A protein and the small-molecule ligand that binds it are described below.
Small molecule (SMILES): CC(=O)N[C@H]1[C@H](O[C@H]2[C@H](O)[C@@H](NC(C)=O)CO[C@@H]2CO)O[C@H](CO)[C@@H](O[C@@H]2O[C@H](CO)[C@@H](O)[C@H](O)[C@@H]2O)[C@@H]1O

Sequence of chain 1.L:
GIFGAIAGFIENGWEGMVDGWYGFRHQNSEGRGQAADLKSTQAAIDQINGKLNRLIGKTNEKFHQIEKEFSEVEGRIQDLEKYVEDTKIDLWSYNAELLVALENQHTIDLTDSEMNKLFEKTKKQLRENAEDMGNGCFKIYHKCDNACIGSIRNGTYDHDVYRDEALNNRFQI

Binding-site contacts:
Ligand atom C4 contacts residue ASN279 of chain 1.K at 4.3 Å.
Ligand atom O7 contacts residue VAL291 of chain 1.K at 4.0 Å.
Ligand atom C7 contacts residue ASN290 of chain 1.K at 4.3 Å.
Ligand atom C5 contacts residue ASN292 of chain 1.K at 3.9 Å.
Ligand atom N2 contacts residue ASN279 of chain 1.K at 2.9 Å (h-bond).
Ligand atom C1 contacts residue ASN279 of chain 1.K at 1.4 Å.
Ligand atom O5 contacts residue ASN292 of chain 1.K at 4.0 Å.
Ligand atom C7 contacts residue VAL291 of chain 1.K at 3.1 Å (hydrophobic).
Ligand atom C8 contacts residue ASN290 of chain 1.K at 3.3 Å.
Ligand atom C1 contacts residue ASN292 of chain 1.K at 3.7 Å.
Ligand atom C3 contacts residue ASN279 of chain 1.K at 3.8 Å.
Ligand atom C5 contacts residue ASN279 of chain 1.K at 3.7 Å.
Ligand atom O7 contacts residue ASN279 of chain 1.K at 3.3 Å (h-bond).
Ligand atom C2 contacts residue ASN279 of chain 1.K at 2.5 Å.
Ligand atom C8 contacts residue VAL291 of chain 1.K at 3.5 Å (hydrophobic).
Ligand atom C2 contacts residue VAL291 of chain 1.K at 3.4 Å (hydrophobic).
Ligand atom O3 contacts residue VAL291 of chain 1.K at 4.3 Å.
Ligand atom O5 contacts residue ASN279 of chain 1.K at 2.4 Å (h-bond).
Ligand atom C7 contacts residue ASN279 of chain 1.K at 3.5 Å.
Ligand atom C3 contacts residue VAL291 of chain 1.K at 3.8 Å (hydrophobic).
Ligand atom C1 contacts residue VAL291 of chain 1.K at 3.7 Å (hydrophobic).
Ligand atom O7 contacts residue GLU69 of chain 1.L at 3.7 Å.
Ligand atom N2 contacts residue VAL291 of chain 1.K at 2.3 Å (h-bond).

Sequence of chain 1.K:
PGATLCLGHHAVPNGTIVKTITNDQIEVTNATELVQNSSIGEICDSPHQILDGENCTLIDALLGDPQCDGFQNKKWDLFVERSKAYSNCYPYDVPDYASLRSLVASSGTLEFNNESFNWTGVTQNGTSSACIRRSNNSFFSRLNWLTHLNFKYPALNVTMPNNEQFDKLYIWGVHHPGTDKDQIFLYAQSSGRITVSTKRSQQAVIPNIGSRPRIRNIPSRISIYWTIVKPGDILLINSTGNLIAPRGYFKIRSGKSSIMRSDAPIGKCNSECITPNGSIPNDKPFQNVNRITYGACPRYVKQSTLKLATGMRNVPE